Sequence of chain 1.B:
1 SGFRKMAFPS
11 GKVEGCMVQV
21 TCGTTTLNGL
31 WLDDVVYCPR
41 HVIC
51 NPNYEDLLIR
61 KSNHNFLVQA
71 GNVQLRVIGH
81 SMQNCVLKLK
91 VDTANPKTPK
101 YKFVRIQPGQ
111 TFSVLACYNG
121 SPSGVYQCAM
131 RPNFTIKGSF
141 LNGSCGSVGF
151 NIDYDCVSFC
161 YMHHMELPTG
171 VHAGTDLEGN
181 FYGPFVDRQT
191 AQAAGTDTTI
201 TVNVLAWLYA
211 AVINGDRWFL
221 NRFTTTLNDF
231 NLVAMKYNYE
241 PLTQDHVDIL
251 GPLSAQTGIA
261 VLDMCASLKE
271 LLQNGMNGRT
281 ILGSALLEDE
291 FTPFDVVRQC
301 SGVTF

A protein and the small-molecule ligand that binds it are described below.
Small molecule (SMILES): Cn1nccc1C(=O)N1Cc2ccc(Cl)cc2[C@H](C(=O)Nc2cncc3ccccc23)C1

Binding-site contacts:
Ligand atom C11 contacts residue GLU166 of chain 1.A at 3.7 Å.
Ligand atom C14 contacts residue ASN142 of chain 1.A at 3.8 Å.
Ligand atom C18 contacts residue MET165 of chain 1.A at 3.6 Å (hydrophobic).
Ligand atom C19 contacts residue HIS164 of chain 1.A at 3.9 Å.
Ligand atom C18 contacts residue HIS41 of chain 1.A at 3.9 Å.
Ligand atom C18 contacts residue HIS164 of chain 1.A at 3.3 Å.
Ligand atom C contacts residue GLU166 of chain 1.A at 3.5 Å.
Ligand atom N3 contacts residue CYS145 of chain 1.A at 3.8 Å.
Ligand atom N4 contacts residue SER144 of chain 1.A at 3.6 Å (h-bond).
Ligand atom C18 contacts residue MET49 of chain 1.A at 3.6 Å (hydrophobic).
Ligand atom C10 contacts residue PHE140 of chain 1.A at 3.6 Å (hydrophobic).
Ligand atom C19 contacts residue MET49 of chain 1.A at 3.5 Å (hydrophobic).
Ligand atom C10 contacts residue HIS163 of chain 1.A at 3.5 Å.
Ligand atom C23 contacts residue GLN189 of chain 1.A at 3.6 Å.
Ligand atom CL contacts residue ASP187 of chain 1.A at 3.5 Å.
Ligand atom O1 contacts residue MET165 of chain 1.A at 3.6 Å.
Ligand atom CL contacts residue HIS164 of chain 1.A at 3.6 Å.
Ligand atom C19 contacts residue MET165 of chain 1.A at 3.5 Å (hydrophobic).
Ligand atom C12 contacts residue LEU141 of chain 1.A at 3.8 Å (hydrophobic).
Ligand atom C12 contacts residue GLU166 of chain 1.A at 3.3 Å.
Ligand atom C11 contacts residue LEU141 of chain 1.A at 3.9 Å (hydrophobic).
Ligand atom C21 contacts residue GLN189 of chain 1.A at 3.5 Å.
Ligand atom C9 contacts residue CYS145 of chain 1.A at 3.7 Å (hydrophobic).
Ligand atom C21 contacts residue MET49 of chain 1.A at 3.9 Å (hydrophobic).
Ligand atom C20 contacts residue MET49 of chain 1.A at 3.7 Å (hydrophobic).
Ligand atom CL contacts residue HIS41 of chain 1.A at 3.4 Å.
Ligand atom C12 contacts residue ASN142 of chain 1.A at 3.8 Å.
Ligand atom C12 contacts residue PHE140 of chain 1.A at 3.4 Å (hydrophobic).
Ligand atom C10 contacts residue SER144 of chain 1.A at 3.9 Å.
Ligand atom C9 contacts residue GLU166 of chain 1.A at 3.8 Å.
Ligand atom N4 contacts residue PHE140 of chain 1.A at 3.9 Å.
Ligand atom C10 contacts residue GLU166 of chain 1.A at 3.6 Å.
Ligand atom O1 contacts residue GLU166 of chain 1.A at 3.1 Å (salt-bridge).
Ligand atom C17 contacts residue MET49 of chain 1.A at 3.8 Å (hydrophobic).
Ligand atom N4 contacts residue HIS163 of chain 1.A at 2.4 Å (h-bond).
Ligand atom CL contacts residue MET165 of chain 1.A at 3.8 Å.
Ligand atom C2 contacts residue GLN189 of chain 1.A at 3.9 Å.
Ligand atom C10 contacts residue LEU141 of chain 1.A at 3.9 Å (hydrophobic).
Ligand atom C9 contacts residue HIS163 of chain 1.A at 3.0 Å.
Ligand atom C13 contacts residue ASN142 of chain 1.A at 3.8 Å.

Sequence of chain 1.A:
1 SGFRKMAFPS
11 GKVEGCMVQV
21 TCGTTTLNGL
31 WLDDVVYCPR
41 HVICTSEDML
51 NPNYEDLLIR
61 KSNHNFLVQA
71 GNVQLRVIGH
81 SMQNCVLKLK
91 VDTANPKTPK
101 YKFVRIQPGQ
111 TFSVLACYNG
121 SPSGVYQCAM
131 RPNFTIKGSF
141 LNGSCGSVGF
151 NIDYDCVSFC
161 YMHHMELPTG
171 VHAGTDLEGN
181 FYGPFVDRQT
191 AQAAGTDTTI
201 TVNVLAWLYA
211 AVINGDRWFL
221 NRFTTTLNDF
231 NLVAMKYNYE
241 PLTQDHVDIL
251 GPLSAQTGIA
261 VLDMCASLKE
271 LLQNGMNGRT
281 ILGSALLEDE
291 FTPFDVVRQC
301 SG